Sequence of chain 1.A:
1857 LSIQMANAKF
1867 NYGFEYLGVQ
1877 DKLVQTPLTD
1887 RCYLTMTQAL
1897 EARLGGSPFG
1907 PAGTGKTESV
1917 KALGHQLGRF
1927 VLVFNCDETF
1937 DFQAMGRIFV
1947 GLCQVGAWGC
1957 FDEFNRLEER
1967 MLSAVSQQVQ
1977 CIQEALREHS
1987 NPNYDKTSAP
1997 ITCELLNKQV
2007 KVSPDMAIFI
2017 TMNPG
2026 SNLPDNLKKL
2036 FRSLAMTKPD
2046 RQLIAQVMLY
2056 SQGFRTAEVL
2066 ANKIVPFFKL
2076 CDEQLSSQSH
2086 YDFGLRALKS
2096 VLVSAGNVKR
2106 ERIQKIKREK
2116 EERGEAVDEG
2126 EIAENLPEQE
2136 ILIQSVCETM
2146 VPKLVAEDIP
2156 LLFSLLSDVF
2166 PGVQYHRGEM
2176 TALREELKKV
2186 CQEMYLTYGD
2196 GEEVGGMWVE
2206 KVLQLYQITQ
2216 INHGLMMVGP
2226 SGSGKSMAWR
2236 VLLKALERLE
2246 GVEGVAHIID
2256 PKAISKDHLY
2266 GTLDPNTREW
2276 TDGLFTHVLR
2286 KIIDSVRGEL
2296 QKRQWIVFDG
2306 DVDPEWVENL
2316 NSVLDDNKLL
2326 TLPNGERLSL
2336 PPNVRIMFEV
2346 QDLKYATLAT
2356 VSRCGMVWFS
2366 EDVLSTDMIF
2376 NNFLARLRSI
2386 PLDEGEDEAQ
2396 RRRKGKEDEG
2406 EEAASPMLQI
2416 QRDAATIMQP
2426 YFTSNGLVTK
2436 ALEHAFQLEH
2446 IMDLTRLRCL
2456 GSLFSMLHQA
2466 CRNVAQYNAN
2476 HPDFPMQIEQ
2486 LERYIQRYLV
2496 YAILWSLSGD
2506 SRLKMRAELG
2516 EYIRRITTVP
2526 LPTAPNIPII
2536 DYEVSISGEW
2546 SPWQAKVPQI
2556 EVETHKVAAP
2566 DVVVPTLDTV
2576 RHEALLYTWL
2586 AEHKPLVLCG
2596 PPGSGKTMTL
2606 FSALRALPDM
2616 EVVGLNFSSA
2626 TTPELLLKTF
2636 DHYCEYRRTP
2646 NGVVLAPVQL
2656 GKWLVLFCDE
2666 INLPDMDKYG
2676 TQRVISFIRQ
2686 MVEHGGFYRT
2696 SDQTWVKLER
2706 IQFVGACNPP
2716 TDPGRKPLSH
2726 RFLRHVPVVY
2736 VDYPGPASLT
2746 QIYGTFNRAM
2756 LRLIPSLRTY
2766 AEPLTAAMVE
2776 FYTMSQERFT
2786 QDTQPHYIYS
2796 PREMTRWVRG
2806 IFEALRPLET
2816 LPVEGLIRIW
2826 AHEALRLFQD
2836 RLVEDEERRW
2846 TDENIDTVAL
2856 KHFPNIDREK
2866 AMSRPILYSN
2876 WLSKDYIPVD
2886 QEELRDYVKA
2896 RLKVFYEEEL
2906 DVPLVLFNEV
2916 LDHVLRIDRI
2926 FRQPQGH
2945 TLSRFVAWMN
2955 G

A protein and the small-molecule ligand that binds it are described below.
Small molecule (SMILES): Nc1ncnc2c1ncn2[C@@H]1O[C@H](CO[P](=O)(O)O[P](=O)(O)NP(=O)(O)O)[C@@H](O)[C@H]1O

Binding-site contacts:
Ligand atom C8 contacts residue SER2599 of chain 1.A at 3.3 Å.
Ligand atom O2A contacts residue THR2602 of chain 1.A at 3.0 Å (h-bond).
Ligand atom O2B contacts residue THR2602 of chain 1.A at 3.4 Å (h-bond).
Ligand atom N1 contacts residue ILE2747 of chain 1.A at 3.3 Å.
Ligand atom N1 contacts residue VAL2569 of chain 1.A at 3.5 Å (h-bond).
Ligand atom O2B contacts residue LYS2601 of chain 1.A at 2.7 Å (salt-bridge).
Ligand atom C2' contacts residue MET2603 of chain 1.A at 3.5 Å (hydrophobic).
Ligand atom O5' contacts residue GLY2600 of chain 1.A at 3.6 Å.
Ligand atom N7 contacts residue SER2599 of chain 1.A at 3.6 Å (h-bond).
Ligand atom N3B contacts residue GLY2598 of chain 1.A at 3.2 Å (h-bond).
Ligand atom O2A contacts residue LYS2601 of chain 1.A at 3.6 Å.
Ligand atom N3B contacts residue ARG2797 of chain 1.A at 3.4 Å (salt-bridge).
Ligand atom O2' contacts residue THR2800 of chain 1.A at 3.3 Å.
Ligand atom N6 contacts residue THR2574 of chain 1.A at 3.5 Å (h-bond).
Ligand atom O3' contacts residue THR2800 of chain 1.A at 3.2 Å.
Ligand atom O3G contacts residue THR2602 of chain 1.A at 3.4 Å (h-bond).
Ligand atom O2G contacts residue LYS2601 of chain 1.A at 2.5 Å (salt-bridge).
Ligand atom C2 contacts residue ILE2747 of chain 1.A at 3.4 Å (hydrophobic).
Ligand atom O2B contacts residue GLY2600 of chain 1.A at 2.8 Å (h-bond).
Ligand atom N6 contacts residue VAL2569 of chain 1.A at 3.4 Å (h-bond).
Ligand atom O2A contacts residue MET2603 of chain 1.A at 3.0 Å (h-bond).
Ligand atom C4 contacts residue MET2603 of chain 1.A at 3.6 Å (hydrophobic).
Ligand atom O4' contacts residue GLY2598 of chain 1.A at 3.2 Å (h-bond).
Ligand atom C5' contacts residue GLY2598 of chain 1.A at 3.4 Å.
Ligand atom O2A contacts residue GLY2600 of chain 1.A at 3.3 Å.
Ligand atom O1B contacts residue THR2602 of chain 1.A at 2.5 Å (h-bond).
Ligand atom C6 contacts residue VAL2568 of chain 1.A at 3.4 Å (hydrophobic).
Ligand atom O2G contacts residue ASN2713 of chain 1.A at 3.0 Å (h-bond).
Ligand atom PG contacts residue LYS2601 of chain 1.A at 3.6 Å.
Ligand atom N3 contacts residue MET2603 of chain 1.A at 3.4 Å.
Ligand atom PB contacts residue ARG2797 of chain 1.A at 3.6 Å.
Ligand atom O3A contacts residue ARG2797 of chain 1.A at 2.9 Å (salt-bridge).
Ligand atom N1 contacts residue VAL2568 of chain 1.A at 3.5 Å.
Ligand atom N3B contacts residue LYS2601 of chain 1.A at 3.5 Å (salt-bridge).
Ligand atom N6 contacts residue THR2571 of chain 1.A at 3.4 Å.
Ligand atom C4' contacts residue GLY2598 of chain 1.A at 3.7 Å.
Ligand atom N6 contacts residue ILE2747 of chain 1.A at 3.3 Å.
Ligand atom N6 contacts residue VAL2568 of chain 1.A at 3.2 Å.
Ligand atom O1A contacts residue MET2603 of chain 1.A at 3.5 Å.
Ligand atom C6 contacts residue ILE2747 of chain 1.A at 3.6 Å (hydrophobic).